Sequence of chain 1.B:
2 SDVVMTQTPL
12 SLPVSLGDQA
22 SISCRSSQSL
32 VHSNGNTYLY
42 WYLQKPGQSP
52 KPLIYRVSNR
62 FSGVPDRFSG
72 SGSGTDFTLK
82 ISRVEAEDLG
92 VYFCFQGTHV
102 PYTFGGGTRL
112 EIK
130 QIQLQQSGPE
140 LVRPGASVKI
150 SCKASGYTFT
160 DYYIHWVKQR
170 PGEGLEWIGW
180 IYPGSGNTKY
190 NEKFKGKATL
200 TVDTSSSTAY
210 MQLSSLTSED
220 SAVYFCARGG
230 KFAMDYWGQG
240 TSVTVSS

A protein and the small-molecule ligand that binds it are described below.
Small molecule (SMILES): CC(=O)N[C@H]1[C@H]([C@H](O)[C@H](O)CO)O[C@@](O[C@H](CO)[C@@H](O)[C@@H]2O[C@@](O[C@H](CO)[C@@H](O)[C@@H]3O[C@@](O[C@H](CO)[C@@H](O)[C@@H]4O[C@@](O[C@H](CO)[C@@H](O)[C@@H]5O[C@@](O[C@H](CO)[C@@H](O)[C@@H]6O[C@@](O[C@H](CO)[C@@H](O)[C@@H]7O[C@@](O)(C(=O)O)C[C@H](O)[C@H]7NC(C)=O)(C(=O)O)C[C@H](O)[C@H]6NC(C)=O)(C(=O)O)C[C@H](O)[C@H]5NC(C)=O)(C(=O)O)C[C@H](O)[C@H]4NC(C)=O)(C(=O)O)C[C@H](O)[C@H]3NC(C)=O)(C(=O)O)C[C@H](O)[C@H]2NC(C)=O)(C(=O)O)C[C@@H]1O

Binding-site contacts:
Ligand atom O8 contacts residue ARG57 of chain 1.B at 3.0 Å (salt-bridge).
Ligand atom C10 contacts residue TYR181 of chain 1.B at 4.0 Å (hydrophobic).
Ligand atom O1A contacts residue GLY229 of chain 1.B at 3.8 Å.
Ligand atom O4 contacts residue ASP234 of chain 1.B at 2.7 Å (salt-bridge).
Ligand atom O10 contacts residue TYR41 of chain 1.B at 4.0 Å.
Ligand atom O1A contacts residue TYR161 of chain 1.B at 3.6 Å (h-bond).
Ligand atom C11 contacts residue TYR181 of chain 1.B at 3.6 Å (hydrophobic).
Ligand atom N5 contacts residue PHE62 of chain 1.B at 4.0 Å.
Ligand atom O10 contacts residue TYR162 of chain 1.B at 2.6 Å (h-bond).
Ligand atom C1 contacts residue TYR161 of chain 1.B at 3.5 Å (hydrophobic).
Ligand atom O4 contacts residue ASN37 of chain 1.B at 3.2 Å (h-bond).
Ligand atom C4 contacts residue TYR39 of chain 1.B at 3.7 Å (hydrophobic).
Ligand atom C11 contacts residue PHE231 of chain 1.B at 3.9 Å (hydrophobic).
Ligand atom C10 contacts residue TYR162 of chain 1.B at 3.4 Å (hydrophobic).
Ligand atom O1B contacts residue TYR41 of chain 1.B at 4.0 Å.
Ligand atom O4 contacts residue TYR181 of chain 1.B at 2.8 Å (h-bond).
Ligand atom C8 contacts residue ARG57 of chain 1.B at 3.7 Å.
Ligand atom O4 contacts residue TYR39 of chain 1.B at 2.7 Å (h-bond).
Ligand atom C9 contacts residue ARG57 of chain 1.B at 3.7 Å.
Ligand atom O7 contacts residue TYR56 of chain 1.B at 3.5 Å.
Ligand atom O10 contacts residue TYR56 of chain 1.B at 3.5 Å.
Ligand atom C11 contacts residue ASP160 of chain 1.B at 4.0 Å.
Ligand atom C4 contacts residue ASP234 of chain 1.B at 3.3 Å.
Ligand atom C3 contacts residue ARG57 of chain 1.B at 3.4 Å.
Ligand atom C11 contacts residue TYR162 of chain 1.B at 3.7 Å (hydrophobic).
Ligand atom O1B contacts residue TYR161 of chain 1.B at 2.5 Å (h-bond).
Ligand atom N5 contacts residue TYR181 of chain 1.B at 3.8 Å.
Ligand atom O4 contacts residue PHE62 of chain 1.B at 3.4 Å.
Ligand atom N5 contacts residue ASP234 of chain 1.B at 3.8 Å.
Ligand atom C11 contacts residue MET233 of chain 1.B at 4.0 Å (hydrophobic).
Ligand atom O4 contacts residue ASP160 of chain 1.B at 4.0 Å.
Ligand atom C7 contacts residue ARG57 of chain 1.B at 3.8 Å.
Ligand atom C4 contacts residue TYR181 of chain 1.B at 3.7 Å (hydrophobic).
Ligand atom O7 contacts residue ARG57 of chain 1.B at 2.9 Å (salt-bridge).
Ligand atom C11 contacts residue ASN35 of chain 1.B at 3.4 Å.
Ligand atom O10 contacts residue PHE62 of chain 1.B at 3.8 Å.
Ligand atom C10 contacts residue PHE62 of chain 1.B at 3.8 Å (hydrophobic).
Ligand atom C11 contacts residue TYR41 of chain 1.B at 3.9 Å (hydrophobic).
Ligand atom O10 contacts residue ASN37 of chain 1.B at 3.5 Å (h-bond).
Ligand atom C11 contacts residue ALA232 of chain 1.B at 3.7 Å (hydrophobic).